Sequence of chain 1.C:
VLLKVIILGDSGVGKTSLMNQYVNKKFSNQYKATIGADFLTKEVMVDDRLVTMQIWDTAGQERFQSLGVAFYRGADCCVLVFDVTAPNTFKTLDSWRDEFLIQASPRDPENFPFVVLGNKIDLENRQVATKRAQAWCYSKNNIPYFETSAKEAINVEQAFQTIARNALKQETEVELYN

A small-molecule ligand and the protein it binds are described below.
Small molecule (SMILES): Nc1nc2c(ncn2[C@@H]2O[C@H](CO[P](=O)(O)O[P](=O)(O)NP(=O)(O)O)[C@@H](O)[C@H]2O)c(=O)[nH]1

Binding-site contacts:
Ligand atom N2 contacts residue LYS157 of chain 1.C at 3.5 Å.
Ligand atom N3B contacts residue MG1 of chain 1.I at 3.5 Å.
Ligand atom O6 contacts residue LYS157 of chain 1.C at 3.3 Å (salt-bridge).
Ligand atom N1 contacts residue LYS157 of chain 1.C at 3.5 Å.
Ligand atom N7 contacts residue ASN125 of chain 1.C at 3.2 Å (h-bond).
Ligand atom O3A contacts residue GLY20 of chain 1.C at 3.2 Å (h-bond).
Ligand atom C6 contacts residue LYS126 of chain 1.C at 3.5 Å.
Ligand atom N1 contacts residue ASP128 of chain 1.C at 2.7 Å (salt-bridge).
Ligand atom O2' contacts residue SER34 of chain 1.C at 3.0 Å (h-bond).
Ligand atom O6 contacts residue ALA156 of chain 1.C at 2.9 Å (h-bond).
Ligand atom PG contacts residue MG1 of chain 1.I at 3.2 Å.
Ligand atom O2G contacts residue MG1 of chain 1.I at 2.0 Å.
Ligand atom C8 contacts residue SER23 of chain 1.C at 3.3 Å.
Ligand atom O1B contacts residue VAL19 of chain 1.C at 3.4 Å (h-bond).
Ligand atom O2G contacts residue THR40 of chain 1.C at 3.0 Å (h-bond).
Ligand atom N2 contacts residue ASP128 of chain 1.C at 2.8 Å (salt-bridge).
Ligand atom O2A contacts residue TYR37 of chain 1.C at 3.3 Å.
Ligand atom N3B contacts residue GLY18 of chain 1.C at 3.0 Å (h-bond).
Ligand atom O3' contacts residue ASN35 of chain 1.C at 2.9 Å (h-bond).
Ligand atom O1B contacts residue LYS21 of chain 1.C at 2.8 Å (salt-bridge).
Ligand atom O1B contacts residue GLY20 of chain 1.C at 3.1 Å (h-bond).
Ligand atom N2 contacts residue LEU129 of chain 1.C at 3.4 Å.
Ligand atom O6 contacts residue ASN125 of chain 1.C at 3.3 Å (h-bond).
Ligand atom C6 contacts residue ASP128 of chain 1.C at 3.5 Å.
Ligand atom O2B contacts residue MG1 of chain 1.I at 2.0 Å.
Ligand atom O2' contacts residue PHE33 of chain 1.C at 3.3 Å.
Ligand atom O3G contacts residue GLY66 of chain 1.C at 2.8 Å (h-bond).
Ligand atom O1A contacts residue THR22 of chain 1.C at 3.5 Å (h-bond).
Ligand atom PB contacts residue LYS21 of chain 1.C at 3.5 Å.
Ligand atom O4' contacts residue LYS126 of chain 1.C at 3.1 Å (salt-bridge).
Ligand atom O1A contacts residue GLY20 of chain 1.C at 3.4 Å.
Ligand atom O1G contacts residue SER17 of chain 1.C at 2.7 Å (h-bond).
Ligand atom O2' contacts residue ASN35 of chain 1.C at 3.3 Å (h-bond).
Ligand atom O3G contacts residue SER17 of chain 1.C at 3.5 Å.
Ligand atom PB contacts residue MG1 of chain 1.I at 3.3 Å.
Ligand atom O1G contacts residue TYR37 of chain 1.C at 2.5 Å (h-bond).
Ligand atom O1A contacts residue SER23 of chain 1.C at 2.7 Å (h-bond).
Ligand atom O6 contacts residue ASP128 of chain 1.C at 3.5 Å (salt-bridge).
Ligand atom O2B contacts residue THR22 of chain 1.C at 3.0 Å (h-bond).
Ligand atom O3G contacts residue LYS21 of chain 1.C at 2.7 Å (salt-bridge).